Binding-site contacts:
Ligand atom O6 contacts residue ASN146 of chain 1.C at 2.8 Å (h-bond).
Ligand atom C3 contacts residue HIS151 of chain 1.C at 4.2 Å.
Ligand atom O6 contacts residue ASP471 of chain 1.C at 4.0 Å.
Ligand atom C4 contacts residue ASN68 of chain 1.C at 4.2 Å.
Ligand atom C4 contacts residue HIS151 of chain 1.C at 4.0 Å.
Ligand atom O5 contacts residue ALA470 of chain 1.C at 3.2 Å.
Ligand atom O6 contacts residue HIS151 of chain 1.C at 4.0 Å.
Ligand atom C3 contacts residue ASN146 of chain 1.C at 3.9 Å.

Sequence of chain 1.C:
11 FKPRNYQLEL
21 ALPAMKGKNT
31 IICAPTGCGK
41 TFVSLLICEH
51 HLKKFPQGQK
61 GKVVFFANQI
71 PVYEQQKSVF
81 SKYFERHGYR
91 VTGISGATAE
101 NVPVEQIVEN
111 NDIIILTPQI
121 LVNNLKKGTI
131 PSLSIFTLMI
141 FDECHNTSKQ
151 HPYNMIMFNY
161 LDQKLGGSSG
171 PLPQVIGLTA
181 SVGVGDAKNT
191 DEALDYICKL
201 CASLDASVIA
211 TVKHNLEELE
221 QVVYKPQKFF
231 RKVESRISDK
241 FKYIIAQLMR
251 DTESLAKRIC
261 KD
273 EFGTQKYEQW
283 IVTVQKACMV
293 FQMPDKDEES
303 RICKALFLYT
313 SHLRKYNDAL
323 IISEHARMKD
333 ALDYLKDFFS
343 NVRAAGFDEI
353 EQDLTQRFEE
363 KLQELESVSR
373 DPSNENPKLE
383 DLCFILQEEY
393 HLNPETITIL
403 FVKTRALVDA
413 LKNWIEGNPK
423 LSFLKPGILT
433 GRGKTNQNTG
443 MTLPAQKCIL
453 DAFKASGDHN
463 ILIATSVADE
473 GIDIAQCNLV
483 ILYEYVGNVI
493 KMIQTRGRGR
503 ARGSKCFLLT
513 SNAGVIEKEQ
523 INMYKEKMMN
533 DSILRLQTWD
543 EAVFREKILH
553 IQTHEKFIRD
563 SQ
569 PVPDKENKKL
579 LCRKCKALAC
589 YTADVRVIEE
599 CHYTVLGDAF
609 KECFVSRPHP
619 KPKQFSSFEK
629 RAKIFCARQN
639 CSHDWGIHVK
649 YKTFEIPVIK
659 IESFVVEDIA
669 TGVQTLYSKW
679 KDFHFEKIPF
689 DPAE

This small molecule binds to this protein.
Small molecule (SMILES): C[C@@H](O)[C@@H](C)O